Binding-site contacts:
Ligand atom C5 contacts residue ARG63 of chain 1.G at 3.9 Å.
Ligand atom C7 contacts residue ASN406 of chain 1.A at 3.2 Å.
Ligand atom N2 contacts residue ASN406 of chain 1.A at 3.3 Å (h-bond).
Ligand atom C1 contacts residue ILE304 of chain 1.A at 4.2 Å (hydrophobic).
Ligand atom O6 contacts residue ASN406 of chain 1.A at 4.0 Å.
Ligand atom C1 contacts residue ASN406 of chain 1.A at 1.6 Å.
Ligand atom O3 contacts residue GLN62 of chain 1.G at 3.8 Å.
Ligand atom O6 contacts residue ARG63 of chain 1.G at 3.9 Å.
Ligand atom O3 contacts residue ARG67 of chain 1.G at 3.5 Å (salt-bridge).
Ligand atom O7 contacts residue GLN62 of chain 1.G at 3.5 Å (h-bond).
Ligand atom C6 contacts residue ARG63 of chain 1.G at 3.6 Å.
Ligand atom C8 contacts residue SER404 of chain 1.A at 2.8 Å.
Ligand atom O6 contacts residue GLN62 of chain 1.G at 3.4 Å.
Ligand atom N2 contacts residue SER404 of chain 1.A at 4.3 Å.
Ligand atom O3 contacts residue ARG63 of chain 1.G at 3.8 Å.
Ligand atom C2 contacts residue ARG63 of chain 1.G at 4.1 Å.
Ligand atom C7 contacts residue GLY399 of chain 1.A at 4.3 Å.
Ligand atom C8 contacts residue GLN62 of chain 1.G at 4.3 Å.
Ligand atom C5 contacts residue ASN406 of chain 1.A at 3.4 Å.
Ligand atom O7 contacts residue ALA400 of chain 1.A at 3.9 Å.
Ligand atom C3 contacts residue ARG63 of chain 1.G at 3.6 Å.
Ligand atom O6 contacts residue ARG63 of chain 1.G at 3.5 Å (salt-bridge).
Ligand atom O5 contacts residue ILE304 of chain 1.A at 4.2 Å.
Ligand atom C8 contacts residue ASP401 of chain 1.A at 3.3 Å.
Ligand atom C1 contacts residue ARG63 of chain 1.G at 4.2 Å.
Ligand atom O7 contacts residue GLY399 of chain 1.A at 4.0 Å.
Ligand atom C6 contacts residue GLN62 of chain 1.G at 3.2 Å.
Ligand atom C7 contacts residue GLN62 of chain 1.G at 3.5 Å.
Ligand atom O7 contacts residue ARG300 of chain 1.A at 4.3 Å.
Ligand atom C8 contacts residue ASN406 of chain 1.A at 4.2 Å.
Ligand atom C2 contacts residue GLN62 of chain 1.G at 3.9 Å.
Ligand atom O5 contacts residue ASN406 of chain 1.A at 2.3 Å (h-bond).
Ligand atom O7 contacts residue ASN406 of chain 1.A at 3.0 Å (h-bond).
Ligand atom C3 contacts residue ASN406 of chain 1.A at 4.1 Å.
Ligand atom N2 contacts residue GLN62 of chain 1.G at 2.9 Å (h-bond).
Ligand atom C2 contacts residue ASN406 of chain 1.A at 3.1 Å.
Ligand atom O4 contacts residue ARG63 of chain 1.G at 4.2 Å.
Ligand atom C4 contacts residue ARG63 of chain 1.G at 4.3 Å.
Ligand atom C7 contacts residue SER404 of chain 1.A at 3.4 Å.
Ligand atom O7 contacts residue SER404 of chain 1.A at 3.2 Å (h-bond).

Sequence of chain 1.A:
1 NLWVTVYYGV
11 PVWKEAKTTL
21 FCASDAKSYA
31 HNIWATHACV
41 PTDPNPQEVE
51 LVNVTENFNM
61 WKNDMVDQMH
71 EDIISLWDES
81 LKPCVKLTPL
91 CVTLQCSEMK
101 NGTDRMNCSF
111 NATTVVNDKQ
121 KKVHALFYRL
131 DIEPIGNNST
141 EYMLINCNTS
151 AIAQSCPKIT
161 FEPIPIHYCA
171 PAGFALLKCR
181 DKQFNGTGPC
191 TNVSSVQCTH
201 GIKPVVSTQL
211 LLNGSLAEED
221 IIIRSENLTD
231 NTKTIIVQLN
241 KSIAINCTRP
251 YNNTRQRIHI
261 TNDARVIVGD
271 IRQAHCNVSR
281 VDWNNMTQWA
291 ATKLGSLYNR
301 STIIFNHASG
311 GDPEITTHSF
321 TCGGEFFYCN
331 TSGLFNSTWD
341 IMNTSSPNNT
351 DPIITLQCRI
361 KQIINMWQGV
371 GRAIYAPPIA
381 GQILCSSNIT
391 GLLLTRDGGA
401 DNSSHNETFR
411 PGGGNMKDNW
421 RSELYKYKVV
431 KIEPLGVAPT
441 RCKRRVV

Sequence of chain 1.G:
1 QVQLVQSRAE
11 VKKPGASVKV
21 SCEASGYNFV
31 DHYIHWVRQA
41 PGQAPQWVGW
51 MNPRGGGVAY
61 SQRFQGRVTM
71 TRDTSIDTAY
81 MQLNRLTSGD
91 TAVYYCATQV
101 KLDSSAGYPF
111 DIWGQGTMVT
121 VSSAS

The protein below binds the small molecule below.
Small molecule (SMILES): CC(=O)N[C@H]1[C@H](O[C@H]2[C@H](O)[C@@H](NC(C)=O)CO[C@@H]2CO)O[C@H](CO)[C@@H](O[C@@H]2O[C@H](CO)[C@@H](O)[C@H](O)[C@@H]2O)[C@@H]1O